Binding-site contacts:
Ligand atom C7 contacts residue ARG465 of chain 1.A at 3.7 Å.
Ligand atom O7 contacts residue ASN485 of chain 1.A at 3.5 Å (h-bond).
Ligand atom O5 contacts residue ASN485 of chain 1.A at 2.4 Å (h-bond).
Ligand atom C8 contacts residue GLU482 of chain 1.A at 3.8 Å.
Ligand atom C5 contacts residue ASN485 of chain 1.A at 3.7 Å.
Ligand atom N2 contacts residue ASN485 of chain 1.A at 3.0 Å (h-bond).
Ligand atom C3 contacts residue ASN485 of chain 1.A at 3.8 Å.
Ligand atom O7 contacts residue ARG465 of chain 1.A at 3.6 Å.
Ligand atom C7 contacts residue ASN485 of chain 1.A at 3.5 Å.
Ligand atom O3 contacts residue ARG465 of chain 1.A at 3.5 Å.
Ligand atom C1 contacts residue ASN485 of chain 1.A at 1.4 Å.
Ligand atom C4 contacts residue ASN485 of chain 1.A at 4.2 Å.
Ligand atom C2 contacts residue ASN485 of chain 1.A at 2.4 Å.
Ligand atom C8 contacts residue ARG465 of chain 1.A at 4.0 Å.
Ligand atom C8 contacts residue LYS469 of chain 1.A at 3.6 Å.
Ligand atom N2 contacts residue ARG465 of chain 1.A at 4.2 Å.
Ligand atom O7 contacts residue SER466 of chain 1.A at 4.3 Å.
Ligand atom C7 contacts residue GLU482 of chain 1.A at 4.2 Å.
Ligand atom O7 contacts residue GLU482 of chain 1.A at 4.4 Å.

Sequence of chain 1.A:
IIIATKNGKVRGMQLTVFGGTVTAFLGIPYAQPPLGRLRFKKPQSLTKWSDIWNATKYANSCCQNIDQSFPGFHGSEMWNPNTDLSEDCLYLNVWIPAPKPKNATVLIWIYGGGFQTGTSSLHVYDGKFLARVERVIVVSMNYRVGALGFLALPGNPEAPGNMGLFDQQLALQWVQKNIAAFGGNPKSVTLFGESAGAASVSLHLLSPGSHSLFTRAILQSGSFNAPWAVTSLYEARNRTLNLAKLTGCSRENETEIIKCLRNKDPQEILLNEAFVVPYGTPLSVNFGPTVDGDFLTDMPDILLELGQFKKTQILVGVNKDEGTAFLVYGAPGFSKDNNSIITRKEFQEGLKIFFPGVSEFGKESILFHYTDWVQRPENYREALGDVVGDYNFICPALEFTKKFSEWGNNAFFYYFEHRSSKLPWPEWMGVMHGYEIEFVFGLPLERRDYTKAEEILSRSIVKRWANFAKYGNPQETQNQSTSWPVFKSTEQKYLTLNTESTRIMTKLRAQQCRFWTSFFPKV

The small molecule below binds the protein below.
Small molecule (SMILES): CC(=O)N[C@@H]1[C@@H](O)[C@H](O)[C@@H](CO)O[C@H]1O